This protein binds this small molecule.
Small molecule (SMILES): CC(=O)N[C@@H](Cc1cccc2ccccc12)[B-](O)(O)O

Sequence of chain 1.B:
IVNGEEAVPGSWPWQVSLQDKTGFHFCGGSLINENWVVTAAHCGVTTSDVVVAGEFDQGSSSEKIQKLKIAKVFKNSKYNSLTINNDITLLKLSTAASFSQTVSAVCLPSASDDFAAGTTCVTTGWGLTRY

Binding-site contacts:
Ligand atom N contacts residue SER66 of chain 1.C at 3.0 Å (h-bond).
Ligand atom C1 contacts residue CYS43 of chain 1.C at 3.8 Å (hydrophobic).
Ligand atom C9 contacts residue SER42 of chain 1.C at 3.8 Å.
Ligand atom C9' contacts residue SER66 of chain 1.C at 3.5 Å.
Ligand atom C7 contacts residue VAL65 of chain 1.C at 3.3 Å (hydrophobic).
Ligand atom N contacts residue HIS42 of chain 1.B at 2.9 Å (h-bond).
Ligand atom B contacts residue SER47 of chain 1.C at 1.5 Å.
Ligand atom C8 contacts residue TRP67 of chain 1.C at 3.5 Å (hydrophobic).
Ligand atom C4 contacts residue SER69 of chain 1.C at 3.1 Å.
Ligand atom O1B contacts residue HIS42 of chain 1.B at 2.7 Å (h-bond).
Ligand atom O2B contacts residue CYS43 of chain 1.C at 3.6 Å (h-bond).
Ligand atom C7' contacts residue CYS43 of chain 1.C at 3.5 Å (hydrophobic).
Ligand atom N contacts residue SER47 of chain 1.C at 2.8 Å (h-bond).
Ligand atom C9' contacts residue HIS42 of chain 1.B at 3.6 Å.
Ligand atom C7' contacts residue SER47 of chain 1.C at 2.9 Å.
Ligand atom C10 contacts residue TRP67 of chain 1.C at 3.7 Å (hydrophobic).
Ligand atom B contacts residue HIS42 of chain 1.B at 3.1 Å.
Ligand atom C7 contacts residue TRP67 of chain 1.C at 3.8 Å (hydrophobic).
Ligand atom C4 contacts residue GLY68 of chain 1.C at 3.6 Å.
Ligand atom C8' contacts residue SER47 of chain 1.C at 2.4 Å.
Ligand atom C8' contacts residue HIS42 of chain 1.B at 3.7 Å.
Ligand atom C2 contacts residue TRP67 of chain 1.C at 3.8 Å (hydrophobic).
Ligand atom O2B contacts residue GLY45 of chain 1.C at 2.9 Å (h-bond).
Ligand atom O2B contacts residue MET44 of chain 1.C at 3.6 Å.
Ligand atom C9 contacts residue TRP67 of chain 1.C at 3.4 Å (hydrophobic).
Ligand atom C8 contacts residue VAL65 of chain 1.C at 3.6 Å (hydrophobic).
Ligand atom C3 contacts residue SER42 of chain 1.C at 3.6 Å.
Ligand atom C9 contacts residue GLY78 of chain 1.C at 3.5 Å.
Ligand atom O1B contacts residue SER47 of chain 1.C at 2.4 Å (h-bond).
Ligand atom C contacts residue SER66 of chain 1.C at 3.7 Å.
Ligand atom C2 contacts residue GLY68 of chain 1.C at 3.9 Å.
Ligand atom C contacts residue HIS42 of chain 1.B at 3.4 Å.
Ligand atom C3 contacts residue GLY68 of chain 1.C at 3.5 Å.
Ligand atom O2B contacts residue SER47 of chain 1.C at 2.4 Å (h-bond).
Ligand atom C3 contacts residue TRP67 of chain 1.C at 3.8 Å (hydrophobic).
Ligand atom O2B contacts residue ASP46 of chain 1.C at 3.6 Å (salt-bridge).
Ligand atom C8 contacts residue SER42 of chain 1.C at 3.5 Å.
Ligand atom C10 contacts residue GLY68 of chain 1.C at 3.4 Å.
Ligand atom C10 contacts residue SER42 of chain 1.C at 3.5 Å.
Ligand atom C5 contacts residue SER69 of chain 1.C at 3.4 Å.

Sequence of chain 1.C:
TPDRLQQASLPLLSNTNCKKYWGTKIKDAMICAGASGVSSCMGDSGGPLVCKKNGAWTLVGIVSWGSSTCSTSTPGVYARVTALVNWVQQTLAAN